Sequence of chain 1.E:
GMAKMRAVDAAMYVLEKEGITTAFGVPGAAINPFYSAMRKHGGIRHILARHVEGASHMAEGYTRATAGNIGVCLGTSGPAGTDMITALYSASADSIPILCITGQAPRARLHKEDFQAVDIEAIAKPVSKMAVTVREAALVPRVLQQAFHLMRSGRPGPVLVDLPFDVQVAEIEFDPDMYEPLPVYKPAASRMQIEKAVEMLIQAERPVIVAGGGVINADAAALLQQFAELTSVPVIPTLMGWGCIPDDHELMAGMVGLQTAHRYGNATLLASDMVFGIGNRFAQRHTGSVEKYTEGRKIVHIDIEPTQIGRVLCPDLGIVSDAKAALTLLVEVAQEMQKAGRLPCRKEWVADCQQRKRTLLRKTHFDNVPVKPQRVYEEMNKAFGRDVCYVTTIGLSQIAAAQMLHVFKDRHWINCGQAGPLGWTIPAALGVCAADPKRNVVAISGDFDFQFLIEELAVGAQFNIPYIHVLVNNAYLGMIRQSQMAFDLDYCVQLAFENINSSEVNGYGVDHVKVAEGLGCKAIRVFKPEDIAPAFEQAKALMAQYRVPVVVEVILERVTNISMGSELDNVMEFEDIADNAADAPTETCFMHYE

The protein below binds the small molecule below.
Small molecule (SMILES): COC1=C(OC)C(=O)C(C)=CC1=O

Binding-site contacts:
Ligand atom C1 contacts residue CYS492 of chain 1.C at 2.7 Å (hydrophobic).
Ligand atom C6 contacts residue HIS46 of chain 1.E at 4.0 Å.
Ligand atom C5 contacts residue TYR491 of chain 1.C at 4.5 Å (hydrophobic).
Ligand atom C3 contacts residue PHE463 of chain 1.E at 4.4 Å (hydrophobic).
Ligand atom O1 contacts residue HIS46 of chain 1.E at 2.8 Å (h-bond).
Ligand atom C1 contacts residue PHE463 of chain 1.E at 4.3 Å (hydrophobic).
Ligand atom CM2 contacts residue GLN494 of chain 1.C at 3.1 Å.
Ligand atom O2 contacts residue GLN494 of chain 1.C at 4.5 Å.
Ligand atom O2 contacts residue GLN462 of chain 1.E at 4.0 Å.
Ligand atom C4 contacts residue CYS492 of chain 1.C at 4.3 Å (hydrophobic).
Ligand atom C2 contacts residue PHE463 of chain 1.E at 3.6 Å (hydrophobic).
Ligand atom O2 contacts residue LEU48 of chain 1.E at 3.8 Å.
Ligand atom C1 contacts residue LEU48 of chain 1.E at 4.4 Å (hydrophobic).
Ligand atom O1 contacts residue PHE463 of chain 1.E at 4.2 Å.
Ligand atom C2 contacts residue CYS492 of chain 1.C at 4.1 Å (hydrophobic).
Ligand atom C5 contacts residue CYS492 of chain 1.C at 3.0 Å (hydrophobic).
Ligand atom O3 contacts residue PHE463 of chain 1.E at 4.5 Å.
Ligand atom O1 contacts residue ILE47 of chain 1.E at 4.2 Å.
Ligand atom CM2 contacts residue PHE463 of chain 1.E at 3.9 Å (hydrophobic).
Ligand atom CM2 contacts residue GLN462 of chain 1.E at 3.4 Å.
Ligand atom O1 contacts residue CYS492 of chain 1.C at 2.8 Å (h-bond).
Ligand atom C1 contacts residue HIS46 of chain 1.E at 3.7 Å.
Ligand atom CM5 contacts residue TYR491 of chain 1.C at 3.3 Å (hydrophobic).
Ligand atom CM5 contacts residue CYS492 of chain 1.C at 3.5 Å (hydrophobic).
Ligand atom CM2 contacts residue CYS492 of chain 1.C at 4.4 Å (hydrophobic).
Ligand atom C2 contacts residue HIS46 of chain 1.E at 4.3 Å.
Ligand atom O2 contacts residue PHE463 of chain 1.E at 2.9 Å.
Ligand atom CM2 contacts residue LEU48 of chain 1.E at 3.6 Å (hydrophobic).
Ligand atom O1 contacts residue LEU48 of chain 1.E at 3.5 Å.
Ligand atom CM3 contacts residue GLN462 of chain 1.E at 4.0 Å.
Ligand atom C6 contacts residue CYS492 of chain 1.C at 1.8 Å (hydrophobic).

Sequence of chain 1.C:
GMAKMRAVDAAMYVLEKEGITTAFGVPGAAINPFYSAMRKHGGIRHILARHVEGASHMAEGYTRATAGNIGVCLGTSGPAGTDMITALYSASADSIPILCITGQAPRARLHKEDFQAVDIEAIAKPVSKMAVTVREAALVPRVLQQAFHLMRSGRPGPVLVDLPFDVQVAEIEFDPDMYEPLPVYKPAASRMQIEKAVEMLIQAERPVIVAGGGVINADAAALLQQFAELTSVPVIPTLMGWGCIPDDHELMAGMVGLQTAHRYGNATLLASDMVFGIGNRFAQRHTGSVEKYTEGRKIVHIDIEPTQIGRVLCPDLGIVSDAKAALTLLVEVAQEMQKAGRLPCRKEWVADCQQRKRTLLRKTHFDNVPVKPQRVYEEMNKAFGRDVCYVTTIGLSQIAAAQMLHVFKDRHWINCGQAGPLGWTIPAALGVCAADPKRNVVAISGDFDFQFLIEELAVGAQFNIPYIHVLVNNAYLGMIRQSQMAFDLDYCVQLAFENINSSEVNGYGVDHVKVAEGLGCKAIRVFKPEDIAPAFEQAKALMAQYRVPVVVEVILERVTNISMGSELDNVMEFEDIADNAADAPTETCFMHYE